Binding-site contacts:
Ligand atom O31 contacts residue FWI1 of chain 1.B at 0.1 Å (h-bond).
Ligand atom C06 contacts residue FWI1 of chain 1.B at 0.2 Å.
Ligand atom N11 contacts residue CYS155 of chain 1.A at 2.9 Å (h-bond).
Ligand atom C09 contacts residue FWI1 of chain 1.B at 0.1 Å.
Ligand atom C01 contacts residue CYS155 of chain 1.A at 1.8 Å (hydrophobic).
Ligand atom C28 contacts residue FWI1 of chain 1.B at 0.0 Å.
Ligand atom C25 contacts residue FWI1 of chain 1.B at 0.1 Å.
Ligand atom C12 contacts residue FWI1 of chain 1.B at 0.1 Å.
Ligand atom C01 contacts residue FWI1 of chain 1.B at 0.1 Å.
Ligand atom C23 contacts residue FWI1 of chain 1.B at 0.1 Å.
Ligand atom C05 contacts residue FWI1 of chain 1.B at 0.1 Å.
Ligand atom C19 contacts residue FWI1 of chain 1.B at 0.1 Å.
Ligand atom O02 contacts residue FWI1 of chain 1.B at 1.4 Å.
Ligand atom O10 contacts residue FWI1 of chain 1.B at 0.4 Å (h-bond).
Ligand atom C30 contacts residue FWI1 of chain 1.B at 0.0 Å.
Ligand atom O34 contacts residue FWI1 of chain 1.B at 0.1 Å (h-bond).
Ligand atom C32 contacts residue FWI1 of chain 1.B at 0.1 Å.
Ligand atom N18 contacts residue FWI1 of chain 1.B at 0.2 Å (h-bond).
Ligand atom C29 contacts residue FWI1 of chain 1.B at 0.0 Å.
Ligand atom O20 contacts residue FWI1 of chain 1.B at 0.2 Å (h-bond).
Ligand atom N11 contacts residue FWI1 of chain 1.B at 0.1 Å (h-bond).
Ligand atom N24 contacts residue FWI1 of chain 1.B at 0.1 Å (h-bond).
Ligand atom C22 contacts residue FWI1 of chain 1.B at 0.1 Å.
Ligand atom N07 contacts residue FWI1 of chain 1.B at 0.2 Å (h-bond).
Ligand atom C27 contacts residue FWI1 of chain 1.B at 0.0 Å.
Ligand atom O33 contacts residue GLU176 of chain 1.A at 2.6 Å (salt-bridge).
Ligand atom O10 contacts residue HIS173 of chain 1.A at 2.8 Å (h-bond).
Ligand atom C03 contacts residue FWI1 of chain 1.B at 0.1 Å.
Ligand atom C03 contacts residue CYS155 of chain 1.A at 2.7 Å (hydrophobic).
Ligand atom C15 contacts residue FWI1 of chain 1.B at 0.2 Å.
Ligand atom C16 contacts residue FWI1 of chain 1.B at 0.4 Å.
Ligand atom C17 contacts residue FWI1 of chain 1.B at 0.1 Å.
Ligand atom C08 contacts residue FWI1 of chain 1.B at 0.1 Å.
Ligand atom O26 contacts residue FWI1 of chain 1.B at 0.0 Å (h-bond).
Ligand atom C14 contacts residue FWI1 of chain 1.B at 0.1 Å.
Ligand atom C04 contacts residue FWI1 of chain 1.B at 0.1 Å.
Ligand atom C21 contacts residue FWI1 of chain 1.B at 0.2 Å.
Ligand atom O02 contacts residue CYS155 of chain 1.A at 2.6 Å (h-bond).
Ligand atom C13 contacts residue FWI1 of chain 1.B at 0.1 Å.
Ligand atom O33 contacts residue FWI1 of chain 1.B at 0.1 Å (h-bond).

Sequence of chain 1.A:
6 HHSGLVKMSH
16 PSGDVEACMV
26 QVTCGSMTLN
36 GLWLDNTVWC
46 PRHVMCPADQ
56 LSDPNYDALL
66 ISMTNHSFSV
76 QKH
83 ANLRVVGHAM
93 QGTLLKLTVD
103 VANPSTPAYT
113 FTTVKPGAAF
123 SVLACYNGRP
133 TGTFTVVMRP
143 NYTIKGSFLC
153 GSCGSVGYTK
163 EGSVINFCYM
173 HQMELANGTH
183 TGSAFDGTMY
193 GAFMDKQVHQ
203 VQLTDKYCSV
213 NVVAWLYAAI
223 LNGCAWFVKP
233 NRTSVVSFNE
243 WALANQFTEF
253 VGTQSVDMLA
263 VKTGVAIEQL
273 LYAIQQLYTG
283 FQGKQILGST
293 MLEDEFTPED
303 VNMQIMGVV

This small molecule binds to this protein.
Small molecule (SMILES): CC(C)C[C@H](NC(=O)OCC1CN(C(=O)OC(C)(C)C)C1)C(=O)N[C@@H](C[C@@H]1C=CNC1=O)[C@@H](O)S(=O)(=O)O